This small molecule binds to this protein.
Small molecule (SMILES): CC(=O)N[C@H]1[C@H](O[C@H]2[C@H](O)[C@@H](NC(C)=O)CO[C@@H]2CO)O[C@H](CO)[C@@H](O)[C@@H]1O

Binding-site contacts:
Ligand atom O5 contacts residue GLN1067 of chain 1.C at 3.4 Å (h-bond).
Ligand atom C5 contacts residue LEU918 of chain 1.C at 3.8 Å (hydrophobic).
Ligand atom O7 contacts residue ASN713 of chain 1.C at 3.1 Å (h-bond).
Ligand atom C7 contacts residue LEU918 of chain 1.C at 3.8 Å (hydrophobic).
Ligand atom C2 contacts residue GLN1067 of chain 1.C at 3.9 Å.
Ligand atom C6 contacts residue GLN922 of chain 1.C at 3.6 Å.
Ligand atom C5 contacts residue ASN713 of chain 1.C at 3.6 Å.
Ligand atom O4 contacts residue LEU918 of chain 1.C at 3.9 Å.
Ligand atom O6 contacts residue GLN922 of chain 1.C at 2.9 Å (h-bond).
Ligand atom O5 contacts residue GLN922 of chain 1.C at 4.4 Å.
Ligand atom O6 contacts residue PHE714 of chain 1.C at 4.2 Å.
Ligand atom O5 contacts residue ASN713 of chain 1.C at 2.3 Å (h-bond).
Ligand atom C5 contacts residue GLN922 of chain 1.C at 4.0 Å.
Ligand atom C1 contacts residue LEU918 of chain 1.C at 4.3 Å (hydrophobic).
Ligand atom C4 contacts residue ASN713 of chain 1.C at 4.2 Å.
Ligand atom C8 contacts residue GLN922 of chain 1.C at 4.3 Å.
Ligand atom N2 contacts residue ASN713 of chain 1.C at 2.9 Å (h-bond).
Ligand atom C3 contacts residue LEU918 of chain 1.C at 4.5 Å (hydrophobic).
Ligand atom C8 contacts residue LEU918 of chain 1.C at 4.1 Å (hydrophobic).
Ligand atom O7 contacts residue GLN1067 of chain 1.C at 3.5 Å (h-bond).
Ligand atom C2 contacts residue ASN713 of chain 1.C at 2.5 Å.
Ligand atom C8 contacts residue ASN713 of chain 1.C at 4.4 Å.
Ligand atom C3 contacts residue ASN713 of chain 1.C at 3.8 Å.
Ligand atom C6 contacts residue LEU918 of chain 1.C at 4.1 Å (hydrophobic).
Ligand atom C7 contacts residue ASN713 of chain 1.C at 3.2 Å.
Ligand atom O7 contacts residue LEU918 of chain 1.C at 3.4 Å.
Ligand atom C1 contacts residue GLN1067 of chain 1.C at 3.4 Å.
Ligand atom C1 contacts residue ASN713 of chain 1.C at 1.4 Å.
Ligand atom C4 contacts residue LEU918 of chain 1.C at 4.4 Å (hydrophobic).

Sequence of chain 1.C:
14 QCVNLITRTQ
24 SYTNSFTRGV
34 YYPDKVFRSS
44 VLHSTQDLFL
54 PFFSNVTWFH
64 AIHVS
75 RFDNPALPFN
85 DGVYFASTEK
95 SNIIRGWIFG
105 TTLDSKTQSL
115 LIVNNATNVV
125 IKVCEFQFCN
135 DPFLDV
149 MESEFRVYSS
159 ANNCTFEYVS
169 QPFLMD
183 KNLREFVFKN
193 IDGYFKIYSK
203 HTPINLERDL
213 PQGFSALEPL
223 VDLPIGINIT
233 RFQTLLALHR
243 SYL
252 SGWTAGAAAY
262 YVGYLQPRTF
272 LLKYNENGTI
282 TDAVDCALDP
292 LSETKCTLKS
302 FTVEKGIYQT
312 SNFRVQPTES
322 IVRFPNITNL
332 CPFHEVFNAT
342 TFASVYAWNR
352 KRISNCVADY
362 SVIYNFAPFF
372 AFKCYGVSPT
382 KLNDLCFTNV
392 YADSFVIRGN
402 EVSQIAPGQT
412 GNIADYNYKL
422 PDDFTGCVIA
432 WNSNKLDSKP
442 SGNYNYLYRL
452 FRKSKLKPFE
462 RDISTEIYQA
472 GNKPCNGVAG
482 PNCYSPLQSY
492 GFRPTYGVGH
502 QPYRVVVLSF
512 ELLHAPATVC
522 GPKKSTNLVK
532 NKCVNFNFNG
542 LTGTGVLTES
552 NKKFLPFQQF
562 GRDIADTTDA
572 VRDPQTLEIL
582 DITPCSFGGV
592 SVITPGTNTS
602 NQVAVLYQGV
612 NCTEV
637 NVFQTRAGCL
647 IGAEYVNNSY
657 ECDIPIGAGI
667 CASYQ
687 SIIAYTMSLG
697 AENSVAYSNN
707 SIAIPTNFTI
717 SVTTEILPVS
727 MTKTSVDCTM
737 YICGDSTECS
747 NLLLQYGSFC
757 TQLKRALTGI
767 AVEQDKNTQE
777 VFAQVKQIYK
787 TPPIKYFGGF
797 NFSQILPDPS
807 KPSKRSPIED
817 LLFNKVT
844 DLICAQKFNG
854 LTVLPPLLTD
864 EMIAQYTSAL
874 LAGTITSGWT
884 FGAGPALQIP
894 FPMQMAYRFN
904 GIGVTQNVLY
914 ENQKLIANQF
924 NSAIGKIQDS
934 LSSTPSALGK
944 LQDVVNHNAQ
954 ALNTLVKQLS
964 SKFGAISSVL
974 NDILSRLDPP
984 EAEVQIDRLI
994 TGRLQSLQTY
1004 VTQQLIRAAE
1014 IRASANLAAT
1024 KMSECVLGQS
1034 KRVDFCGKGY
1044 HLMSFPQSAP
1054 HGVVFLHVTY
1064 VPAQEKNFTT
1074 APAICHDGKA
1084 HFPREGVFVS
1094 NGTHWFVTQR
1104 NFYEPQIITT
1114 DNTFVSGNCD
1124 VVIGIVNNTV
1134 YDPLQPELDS